Sequence of chain 1.E:
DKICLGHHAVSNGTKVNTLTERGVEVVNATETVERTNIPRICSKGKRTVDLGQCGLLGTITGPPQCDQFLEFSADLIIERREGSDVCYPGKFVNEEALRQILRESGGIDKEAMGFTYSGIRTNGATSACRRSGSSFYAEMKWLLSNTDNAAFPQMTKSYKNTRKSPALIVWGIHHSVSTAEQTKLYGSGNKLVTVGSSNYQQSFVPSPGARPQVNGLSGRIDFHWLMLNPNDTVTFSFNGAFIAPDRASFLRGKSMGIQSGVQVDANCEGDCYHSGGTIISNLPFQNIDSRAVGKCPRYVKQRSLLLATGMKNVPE

Binding-site contacts:
Ligand atom O1A contacts residue SER131 of chain 1.E at 3.8 Å.
Ligand atom O4 contacts residue ALA129 of chain 1.E at 3.5 Å (h-bond).
Ligand atom O1B contacts residue THR130 of chain 1.E at 3.6 Å.
Ligand atom C7 contacts residue TRP146 of chain 1.E at 3.8 Å (hydrophobic).
Ligand atom C8 contacts residue GLU185 of chain 1.E at 3.8 Å.
Ligand atom C11 contacts residue LEU189 of chain 1.E at 3.4 Å (hydrophobic).
Ligand atom C8 contacts residue TYR92 of chain 1.E at 3.5 Å (hydrophobic).
Ligand atom O9 contacts residue TYR92 of chain 1.E at 2.9 Å (h-bond).
Ligand atom O10 contacts residue TRP146 of chain 1.E at 3.5 Å.
Ligand atom O8 contacts residue LEU221 of chain 1.E at 4.2 Å.
Ligand atom C9 contacts residue TYR92 of chain 1.E at 3.1 Å (hydrophobic).
Ligand atom O7 contacts residue GLU185 of chain 1.E at 4.0 Å.
Ligand atom O8 contacts residue TYR92 of chain 1.E at 2.8 Å (h-bond).
Ligand atom C8 contacts residue TRP146 of chain 1.E at 4.2 Å (hydrophobic).
Ligand atom C9 contacts residue GLU185 of chain 1.E at 3.2 Å.
Ligand atom C9 contacts residue HIS178 of chain 1.E at 3.4 Å.
Ligand atom O1A contacts residue ALA129 of chain 1.E at 4.1 Å.
Ligand atom O9 contacts residue GLY223 of chain 1.E at 3.8 Å.
Ligand atom O1B contacts residue SER131 of chain 1.E at 2.9 Å (h-bond).
Ligand atom C10 contacts residue TRP146 of chain 1.E at 3.9 Å (hydrophobic).
Ligand atom C1 contacts residue SER131 of chain 1.E at 3.7 Å.
Ligand atom O8 contacts residue TRP146 of chain 1.E at 4.0 Å.
Ligand atom O9 contacts residue HIS178 of chain 1.E at 3.4 Å (h-bond).
Ligand atom C9 contacts residue TRP146 of chain 1.E at 4.2 Å (hydrophobic).
Ligand atom O10 contacts residue GLY128 of chain 1.E at 4.0 Å.
Ligand atom O10 contacts residue ALA129 of chain 1.E at 4.1 Å.
Ligand atom O10 contacts residue LEU148 of chain 1.E at 3.7 Å.
Ligand atom O9 contacts residue GLU185 of chain 1.E at 2.5 Å (salt-bridge).
Ligand atom N5 contacts residue TRP146 of chain 1.E at 3.7 Å.
Ligand atom C10 contacts residue ALA129 of chain 1.E at 3.9 Å (hydrophobic).
Ligand atom O1A contacts residue THR130 of chain 1.E at 2.5 Å (h-bond).
Ligand atom N5 contacts residue ALA129 of chain 1.E at 3.0 Å (h-bond).
Ligand atom O7 contacts residue LEU189 of chain 1.E at 3.9 Å.
Ligand atom C1 contacts residue THR130 of chain 1.E at 3.5 Å.
Ligand atom C6 contacts residue ALA129 of chain 1.E at 4.2 Å (hydrophobic).
Ligand atom C11 contacts residue LEU148 of chain 1.E at 4.2 Å (hydrophobic).
Ligand atom C6 contacts residue LEU221 of chain 1.E at 3.9 Å (hydrophobic).
Ligand atom C4 contacts residue ALA129 of chain 1.E at 3.2 Å (hydrophobic).
Ligand atom C5 contacts residue ALA129 of chain 1.E at 3.6 Å (hydrophobic).
Ligand atom O1A contacts residue LEU221 of chain 1.E at 3.9 Å.

This protein binds this small molecule.
Small molecule (SMILES): CC(=O)N[C@H]1CO[C@H](CO[C@]2(C(=O)O)C[C@H](O)[C@@H](NC(C)=O)[C@H]([C@H](O)[C@H](O)CO)O2)[C@@H](O)C1